Sequence of chain 1.C:
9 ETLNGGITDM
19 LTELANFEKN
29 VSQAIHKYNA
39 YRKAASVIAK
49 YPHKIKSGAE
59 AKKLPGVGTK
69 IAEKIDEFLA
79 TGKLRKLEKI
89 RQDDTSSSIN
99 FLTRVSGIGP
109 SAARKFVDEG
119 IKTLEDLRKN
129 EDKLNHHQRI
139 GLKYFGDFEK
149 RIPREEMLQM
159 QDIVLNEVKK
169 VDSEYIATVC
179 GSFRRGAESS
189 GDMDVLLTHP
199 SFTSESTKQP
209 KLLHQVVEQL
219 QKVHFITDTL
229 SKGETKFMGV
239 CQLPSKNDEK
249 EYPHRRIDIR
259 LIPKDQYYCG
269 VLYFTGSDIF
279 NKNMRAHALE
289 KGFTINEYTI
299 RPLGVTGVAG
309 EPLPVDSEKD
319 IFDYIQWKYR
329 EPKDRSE

Binding-site contacts:
Ligand atom C4 contacts residue DA2 of chain 1.A at 3.0 Å.
Ligand atom O6 contacts residue DC1 of chain 1.A at 3.2 Å (h-bond).
Ligand atom O2 contacts residue DA2 of chain 1.A at 3.0 Å.
Ligand atom N6 contacts residue DT3 of chain 1.A at 3.2 Å (h-bond).
Ligand atom O2 contacts residue DG6 of chain 1.A at 2.6 Å (h-bond).
Ligand atom OP1 contacts residue ALA110 of chain 1.C at 3.0 Å.
Ligand atom N2 contacts residue DC4 of chain 1.A at 2.5 Å (h-bond).
Ligand atom OP1 contacts residue NA1 of chain 1.F at 2.8 Å (h-bond).
Ligand atom O4 contacts residue DC1 of chain 1.A at 3.4 Å (h-bond).
Ligand atom N2 contacts residue DT5 of chain 1.A at 3.1 Å (h-bond).
Ligand atom N2 contacts residue LYS234 of chain 1.C at 3.3 Å (salt-bridge).
Ligand atom N6 contacts residue DT5 of chain 1.A at 3.1 Å (h-bond).
Ligand atom OP1 contacts residue ILE106 of chain 1.C at 3.2 Å (h-bond).
Ligand atom N4 contacts residue DT5 of chain 1.A at 3.1 Å (h-bond).
Ligand atom OP2 contacts residue SER109 of chain 1.C at 2.8 Å.
Ligand atom C2 contacts residue DA2 of chain 1.A at 3.3 Å.
Ligand atom C2 contacts residue DC4 of chain 1.A at 3.4 Å.
Ligand atom N1 contacts residue DT3 of chain 1.A at 2.5 Å (h-bond).
Ligand atom O6 contacts residue DT3 of chain 1.A at 3.3 Å (h-bond).
Ligand atom C2 contacts residue DG6 of chain 1.A at 3.1 Å.
Ligand atom N1 contacts residue DC4 of chain 1.A at 2.9 Å (h-bond).
Ligand atom O4 contacts residue DA2 of chain 1.A at 2.6 Å (h-bond).
Ligand atom N6 contacts residue DA2 of chain 1.A at 3.0 Å (h-bond).
Ligand atom OP1 contacts residue GLY105 of chain 1.C at 2.6 Å (h-bond).
Ligand atom OP2 contacts residue PRO108 of chain 1.C at 3.2 Å (h-bond).
Ligand atom P contacts residue SER109 of chain 1.C at 3.3 Å.
Ligand atom N2 contacts residue DC1 of chain 1.A at 2.4 Å (h-bond).
Ligand atom N4 contacts residue DG6 of chain 1.A at 3.0 Å (h-bond).
Ligand atom C2 contacts residue DT3 of chain 1.A at 2.9 Å.
Ligand atom OP1 contacts residue GLY107 of chain 1.C at 3.1 Å (h-bond).
Ligand atom OP2 contacts residue GLY107 of chain 1.C at 3.3 Å.
Ligand atom N3 contacts residue DG6 of chain 1.A at 2.8 Å (h-bond).
Ligand atom C2 contacts residue DG6 of chain 1.A at 3.2 Å.
Ligand atom N1 contacts residue DA2 of chain 1.A at 3.4 Å (h-bond).
Ligand atom N1 contacts residue DT5 of chain 1.A at 3.0 Å (h-bond).
Ligand atom O3' contacts residue SER109 of chain 1.C at 3.2 Å.
Ligand atom O6 contacts residue DC4 of chain 1.A at 3.1 Å (h-bond).
Ligand atom N3 contacts residue DA2 of chain 1.A at 2.3 Å (h-bond).
Ligand atom C2 contacts residue DC1 of chain 1.A at 3.2 Å.
Ligand atom N1 contacts residue DC1 of chain 1.A at 2.8 Å (h-bond).

The protein below binds the small molecule below.
Small molecule (SMILES): Cc1cn([C@H]2C[C@H](O[P](=O)(O)OC[C@H]3O[C@@H](n4cnc5c(=O)nc(N)[nH]c54)C[C@@H]3O)[C@@H](CO[P](=O)(O)O[C@H]3C[C@H](n4cnc5c(N)ncnc54)O[C@@H]3CO[P](=O)(O)O[C@H]3C[C@H](n4cnc5c(=O)nc(N)[nH]c54)O[C@@H]3CO[P](=O)(O)O[C@H]3C[C@H](n4cnc5c(N)ncnc54)O[C@@H]3CO[P](=O)(O)O[C@H]3C[C@H](n4ccc(N)nc4=O)O[C@@H]3COP(=O)(O)O)O2)c(=O)[nH]c1=O